Binding-site contacts:
Ligand atom C5 contacts residue NAG1 of chain 23.K at 3.8 Å.
Ligand atom C7 contacts residue PRO86 of chain 23.F at 4.3 Å (hydrophobic).
Ligand atom C8 contacts residue ASN175 of chain 23.F at 4.5 Å.
Ligand atom C3 contacts residue THR85 of chain 23.F at 4.4 Å.
Ligand atom C5 contacts residue ASN175 of chain 23.F at 3.6 Å.
Ligand atom C3 contacts residue ASN175 of chain 23.F at 3.8 Å.
Ligand atom O5 contacts residue ASN175 of chain 23.F at 2.4 Å (h-bond).
Ligand atom N2 contacts residue PRO86 of chain 23.F at 3.9 Å.
Ligand atom C6 contacts residue NAG1 of chain 23.K at 4.2 Å.
Ligand atom C8 contacts residue GLU87 of chain 23.F at 3.6 Å.
Ligand atom C5 contacts residue THR85 of chain 23.F at 4.0 Å.
Ligand atom O4 contacts residue NAG1 of chain 23.K at 2.3 Å (h-bond).
Ligand atom O5 contacts residue GLU174 of chain 23.F at 3.5 Å (salt-bridge).
Ligand atom C2 contacts residue THR85 of chain 23.F at 4.5 Å.
Ligand atom C8 contacts residue PRO86 of chain 23.F at 3.6 Å (hydrophobic).
Ligand atom N2 contacts residue ASN175 of chain 23.F at 2.9 Å (h-bond).
Ligand atom O7 contacts residue ASN175 of chain 23.F at 3.5 Å (h-bond).
Ligand atom C1 contacts residue ASN175 of chain 23.F at 1.4 Å.
Ligand atom C4 contacts residue NAG1 of chain 23.K at 3.5 Å.
Ligand atom C4 contacts residue ASN175 of chain 23.F at 4.2 Å.
Ligand atom C8 contacts residue ARG88 of chain 23.F at 4.3 Å.
Ligand atom O6 contacts residue GLU174 of chain 23.F at 3.8 Å.
Ligand atom O6 contacts residue THR85 of chain 23.F at 4.4 Å.
Ligand atom O3 contacts residue NAG1 of chain 23.K at 3.9 Å.
Ligand atom C3 contacts residue NAG1 of chain 23.K at 3.7 Å.
Ligand atom C2 contacts residue ASN175 of chain 23.F at 2.4 Å.
Ligand atom N2 contacts residue THR85 of chain 23.F at 4.5 Å.
Ligand atom C7 contacts residue ASN175 of chain 23.F at 3.4 Å.
Ligand atom O6 contacts residue PHE173 of chain 23.F at 4.0 Å.
Ligand atom C1 contacts residue THR85 of chain 23.F at 3.8 Å.
Ligand atom O5 contacts residue THR85 of chain 23.F at 4.3 Å.
Ligand atom C1 contacts residue GLU174 of chain 23.F at 4.1 Å.

This protein binds this small molecule.
Small molecule (SMILES): CC(=O)N[C@@H]1[C@@H](O)[C@H](O)[C@@H](CO)O[C@H]1O

Sequence of chain 23.F:
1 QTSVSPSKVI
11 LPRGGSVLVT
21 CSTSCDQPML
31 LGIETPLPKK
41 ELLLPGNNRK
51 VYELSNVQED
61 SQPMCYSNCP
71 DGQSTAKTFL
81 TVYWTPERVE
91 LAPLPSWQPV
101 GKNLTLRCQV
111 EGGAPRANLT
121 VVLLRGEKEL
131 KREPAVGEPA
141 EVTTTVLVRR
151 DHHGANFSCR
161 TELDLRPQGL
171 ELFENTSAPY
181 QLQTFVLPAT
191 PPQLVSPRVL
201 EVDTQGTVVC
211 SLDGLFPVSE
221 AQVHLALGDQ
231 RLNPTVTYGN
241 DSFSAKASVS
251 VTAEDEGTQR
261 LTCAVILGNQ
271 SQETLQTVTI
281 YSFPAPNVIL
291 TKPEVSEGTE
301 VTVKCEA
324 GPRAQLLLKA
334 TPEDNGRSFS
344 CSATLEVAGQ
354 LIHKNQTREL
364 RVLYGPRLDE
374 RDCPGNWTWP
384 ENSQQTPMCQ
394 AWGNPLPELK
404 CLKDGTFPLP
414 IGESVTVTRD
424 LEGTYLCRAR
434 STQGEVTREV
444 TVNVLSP